Sequence of chain 1.C:
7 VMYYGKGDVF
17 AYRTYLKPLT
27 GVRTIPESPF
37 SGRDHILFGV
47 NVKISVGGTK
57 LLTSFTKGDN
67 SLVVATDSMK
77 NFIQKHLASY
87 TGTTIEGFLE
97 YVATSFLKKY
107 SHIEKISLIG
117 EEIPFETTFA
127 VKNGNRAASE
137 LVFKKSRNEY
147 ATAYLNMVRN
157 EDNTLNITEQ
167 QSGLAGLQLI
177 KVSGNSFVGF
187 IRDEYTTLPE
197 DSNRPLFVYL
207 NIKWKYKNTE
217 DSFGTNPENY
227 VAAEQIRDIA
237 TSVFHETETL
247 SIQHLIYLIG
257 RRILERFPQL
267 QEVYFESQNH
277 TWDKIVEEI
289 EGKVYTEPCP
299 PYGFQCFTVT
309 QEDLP

Sequence of chain 1.D:
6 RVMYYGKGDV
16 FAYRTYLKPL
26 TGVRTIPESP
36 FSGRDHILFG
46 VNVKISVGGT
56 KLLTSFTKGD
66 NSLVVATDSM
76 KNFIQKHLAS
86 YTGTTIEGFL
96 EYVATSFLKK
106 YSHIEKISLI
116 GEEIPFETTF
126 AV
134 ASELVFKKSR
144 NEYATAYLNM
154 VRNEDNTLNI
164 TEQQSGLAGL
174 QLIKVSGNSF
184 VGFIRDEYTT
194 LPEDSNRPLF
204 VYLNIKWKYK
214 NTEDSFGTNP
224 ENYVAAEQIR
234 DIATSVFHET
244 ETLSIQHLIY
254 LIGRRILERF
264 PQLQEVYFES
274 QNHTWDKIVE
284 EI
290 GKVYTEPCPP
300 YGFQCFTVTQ

Binding-site contacts:
Ligand atom C6 contacts residue GLN249 of chain 1.D at 3.7 Å.
Ligand atom O6 contacts residue TYR10 of chain 1.C at 3.7 Å.
Ligand atom C10 contacts residue ARG200 of chain 1.D at 3.4 Å.
Ligand atom C2 contacts residue ILE248 of chain 1.D at 3.8 Å (hydrophobic).
Ligand atom C2 contacts residue GLN249 of chain 1.D at 3.6 Å.
Ligand atom C10 contacts residue PHE183 of chain 1.D at 3.8 Å (hydrophobic).
Ligand atom N3 contacts residue PHE183 of chain 1.D at 3.8 Å.
Ligand atom N7 contacts residue ALA71 of chain 1.C at 3.9 Å.
Ligand atom C4 contacts residue ARG200 of chain 1.D at 3.9 Å.
Ligand atom C8 contacts residue PHE183 of chain 1.D at 3.7 Å (hydrophobic).
Ligand atom C10 contacts residue ASN275 of chain 1.D at 3.8 Å.
Ligand atom O2 contacts residue ILE248 of chain 1.D at 2.7 Å (h-bond).
Ligand atom N1 contacts residue GLN303 of chain 1.D at 3.7 Å.
Ligand atom N7 contacts residue PHE183 of chain 1.D at 3.8 Å.
Ligand atom O2 contacts residue ARG200 of chain 1.D at 2.7 Å (salt-bridge).
Ligand atom O8 contacts residue ALA71 of chain 1.C at 3.7 Å.
Ligand atom O2 contacts residue SER247 of chain 1.D at 3.4 Å.
Ligand atom N3 contacts residue ARG200 of chain 1.D at 3.1 Å (salt-bridge).
Ligand atom C5 contacts residue PHE183 of chain 1.D at 3.4 Å (hydrophobic).
Ligand atom O6 contacts residue THR72 of chain 1.C at 3.6 Å.
Ligand atom N3 contacts residue ASN275 of chain 1.D at 3.3 Å (h-bond).
Ligand atom N1 contacts residue GLN249 of chain 1.D at 2.8 Å (h-bond).
Ligand atom N7 contacts residue THR72 of chain 1.C at 3.1 Å (h-bond).
Ligand atom C10 contacts residue LEU194 of chain 1.D at 3.7 Å (hydrophobic).
Ligand atom C4 contacts residue ASN275 of chain 1.D at 3.7 Å.
Ligand atom N9 contacts residue PHE183 of chain 1.D at 3.4 Å.
Ligand atom C4 contacts residue PHE183 of chain 1.D at 3.4 Å (hydrophobic).
Ligand atom C2 contacts residue PHE183 of chain 1.D at 3.7 Å (hydrophobic).
Ligand atom O8 contacts residue ASP73 of chain 1.C at 3.1 Å (salt-bridge).
Ligand atom C6 contacts residue GLN303 of chain 1.D at 3.9 Å.
Ligand atom O8 contacts residue LEU194 of chain 1.D at 3.4 Å.
Ligand atom C6 contacts residue PHE183 of chain 1.D at 3.6 Å (hydrophobic).
Ligand atom O6 contacts residue GLN249 of chain 1.D at 3.0 Å (h-bond).
Ligand atom O6 contacts residue GLN303 of chain 1.D at 3.8 Å.
Ligand atom C2 contacts residue ARG200 of chain 1.D at 3.5 Å.
Ligand atom O2 contacts residue GLN249 of chain 1.D at 3.6 Å (h-bond).
Ligand atom C8 contacts residue THR72 of chain 1.C at 3.4 Å.
Ligand atom O8 contacts residue THR72 of chain 1.C at 3.4 Å (h-bond).
Ligand atom C8 contacts residue LEU194 of chain 1.D at 3.9 Å (hydrophobic).
Ligand atom N1 contacts residue PHE183 of chain 1.D at 3.7 Å.

A small-molecule ligand and the protein it binds are described below.
Small molecule (SMILES): Cn1c(=O)[nH]c2c(=O)[nH]c(=O)[nH]c21